A small-molecule ligand and the protein it binds are described below.
Small molecule (SMILES): OCCCCCCBr

Binding-site contacts:
Ligand atom C1 contacts residue GLY208 of chain 1.B at 3.3 Å.
Ligand atom BR1 contacts residue ILE217 of chain 1.B at 3.7 Å.
Ligand atom C6 contacts residue GLU209 of chain 1.B at 4.0 Å.
Ligand atom O7 contacts residue ALA117 of chain 1.B at 4.4 Å.
Ligand atom C5 contacts residue LEU204 of chain 1.B at 3.4 Å (hydrophobic).
Ligand atom C5 contacts residue ALA117 of chain 1.B at 3.6 Å (hydrophobic).
Ligand atom C4 contacts residue GLY113 of chain 1.B at 4.2 Å.
Ligand atom C1 contacts residue GLU209 of chain 1.B at 3.7 Å.
Ligand atom O7 contacts residue GLU243 of chain 1.B at 3.9 Å.
Ligand atom C1 contacts residue PHE212 of chain 1.B at 4.1 Å (hydrophobic).
Ligand atom O7 contacts residue FE1 of chain 1.O at 2.3 Å.
Ligand atom C5 contacts residue GLU209 of chain 1.B at 4.1 Å.
Ligand atom C4 contacts residue PHE192 of chain 1.B at 3.5 Å (hydrophobic).
Ligand atom C6 contacts residue LEU204 of chain 1.B at 4.4 Å (hydrophobic).
Ligand atom C3 contacts residue GLU209 of chain 1.B at 3.6 Å.
Ligand atom C6 contacts residue GLU114 of chain 1.B at 2.9 Å.
Ligand atom C6 contacts residue GLY113 of chain 1.B at 3.6 Å.
Ligand atom C5 contacts residue GLY113 of chain 1.B at 3.4 Å.
Ligand atom C2 contacts residue GLY208 of chain 1.B at 3.9 Å.
Ligand atom O7 contacts residue GLU114 of chain 1.B at 3.1 Å (salt-bridge).
Ligand atom C4 contacts residue LEU204 of chain 1.B at 4.0 Å (hydrophobic).
Ligand atom O7 contacts residue FE1 of chain 1.P at 2.3 Å.
Ligand atom C4 contacts residue PHE188 of chain 1.B at 4.0 Å (hydrophobic).
Ligand atom C5 contacts residue GLU114 of chain 1.B at 4.2 Å.
Ligand atom O7 contacts residue HIS147 of chain 1.B at 4.4 Å.
Ligand atom C6 contacts residue ALA117 of chain 1.B at 3.6 Å (hydrophobic).
Ligand atom C5 contacts residue PHE192 of chain 1.B at 3.5 Å (hydrophobic).
Ligand atom C1 contacts residue THR213 of chain 1.B at 4.1 Å.
Ligand atom C6 contacts residue FE1 of chain 1.P at 3.0 Å.
Ligand atom BR1 contacts residue PHE212 of chain 1.B at 4.0 Å.
Ligand atom BR1 contacts residue THR213 of chain 1.B at 4.0 Å.
Ligand atom C6 contacts residue FE1 of chain 1.O at 3.7 Å.
Ligand atom O7 contacts residue GLU209 of chain 1.B at 3.1 Å (salt-bridge).
Ligand atom O7 contacts residue GLU144 of chain 1.B at 2.9 Å (salt-bridge).
Ligand atom BR1 contacts residue LEU216 of chain 1.B at 3.8 Å.
Ligand atom O7 contacts residue HIS246 of chain 1.B at 4.4 Å.
Ligand atom C6 contacts residue GLU144 of chain 1.B at 3.3 Å.
Ligand atom C3 contacts residue PHE188 of chain 1.B at 4.4 Å (hydrophobic).
Ligand atom C2 contacts residue PHE188 of chain 1.B at 3.5 Å (hydrophobic).
Ligand atom C2 contacts residue GLU209 of chain 1.B at 4.2 Å.

Sequence of chain 1.B:
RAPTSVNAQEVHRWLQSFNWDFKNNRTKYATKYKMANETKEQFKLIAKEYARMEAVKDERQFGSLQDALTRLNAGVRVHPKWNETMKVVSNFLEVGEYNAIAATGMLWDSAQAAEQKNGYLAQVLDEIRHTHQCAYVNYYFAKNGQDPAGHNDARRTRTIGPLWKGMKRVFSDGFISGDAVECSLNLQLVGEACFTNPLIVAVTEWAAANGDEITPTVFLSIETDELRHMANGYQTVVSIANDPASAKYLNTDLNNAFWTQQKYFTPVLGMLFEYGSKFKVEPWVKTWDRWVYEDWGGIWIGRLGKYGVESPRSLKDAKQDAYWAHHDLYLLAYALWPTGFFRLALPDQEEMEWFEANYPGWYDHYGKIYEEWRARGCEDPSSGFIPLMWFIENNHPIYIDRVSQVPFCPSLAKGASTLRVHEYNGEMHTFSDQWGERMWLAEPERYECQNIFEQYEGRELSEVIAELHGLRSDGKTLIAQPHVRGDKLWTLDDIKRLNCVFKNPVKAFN